Binding-site contacts:
Ligand atom S contacts residue ASN117 of chain 3.A at 3.7 Å.
Ligand atom O1 contacts residue ASN117 of chain 3.A at 2.9 Å (h-bond).
Ligand atom O1 contacts residue HIS88 of chain 3.A at 3.6 Å.
Ligand atom C2 contacts residue SER35 of chain 3.A at 4.0 Å.
Ligand atom C10 contacts residue TYR202 of chain 3.A at 4.0 Å (hydrophobic).
Ligand atom C4 contacts residue TYR202 of chain 3.A at 3.2 Å (hydrophobic).
Ligand atom O2 contacts residue LEU118 of chain 3.A at 2.7 Å (h-bond).
Ligand atom C8 contacts residue LEU118 of chain 3.A at 3.4 Å (hydrophobic).
Ligand atom O2 contacts residue SER222 of chain 3.A at 4.0 Å.
Ligand atom C7 contacts residue PHE161 of chain 1.A at 3.8 Å (hydrophobic).
Ligand atom O contacts residue SER35 of chain 3.A at 2.4 Å (h-bond).
Ligand atom C3 contacts residue HIS259 of chain 3.A at 3.6 Å.
Ligand atom C11 contacts residue TYR202 of chain 3.A at 3.8 Å (hydrophobic).
Ligand atom O2 contacts residue MET221 of chain 3.A at 3.6 Å.
Ligand atom C10 contacts residue VAL262 of chain 3.A at 4.0 Å (hydrophobic).
Ligand atom C10 contacts residue ALA119 of chain 3.A at 4.0 Å (hydrophobic).
Ligand atom C11 contacts residue GLY120 of chain 3.A at 3.7 Å.
Ligand atom C12 contacts residue GLU203 of chain 3.A at 3.9 Å.
Ligand atom C12 contacts residue TYR202 of chain 3.A at 3.9 Å (hydrophobic).
Ligand atom C12 contacts residue ALA119 of chain 3.A at 4.0 Å (hydrophobic).
Ligand atom C3 contacts residue LEU263 of chain 3.A at 3.9 Å (hydrophobic).
Ligand atom C3 contacts residue VAL262 of chain 3.A at 3.8 Å (hydrophobic).
Ligand atom C5 contacts residue TYR202 of chain 3.A at 3.8 Å (hydrophobic).
Ligand atom C5 contacts residue PHE161 of chain 1.A at 3.7 Å (hydrophobic).
Ligand atom C3 contacts residue PHE161 of chain 1.A at 3.9 Å (hydrophobic).
Ligand atom C contacts residue ASN117 of chain 3.A at 3.7 Å.
Ligand atom C contacts residue SER35 of chain 3.A at 3.6 Å.
Ligand atom C12 contacts residue GLY120 of chain 3.A at 3.6 Å.
Ligand atom C4 contacts residue PHE161 of chain 1.A at 3.6 Å (hydrophobic).
Ligand atom C10 contacts residue ALA244 of chain 3.A at 4.0 Å (hydrophobic).
Ligand atom S contacts residue LEU118 of chain 3.A at 3.3 Å (h-bond).
Ligand atom O2 contacts residue ASN117 of chain 3.A at 2.8 Å (h-bond).
Ligand atom C1 contacts residue PHE161 of chain 1.A at 3.9 Å (hydrophobic).
Ligand atom C9 contacts residue ALA119 of chain 3.A at 3.9 Å (hydrophobic).
Ligand atom C6 contacts residue PHE161 of chain 1.A at 3.7 Å (hydrophobic).
Ligand atom C7 contacts residue MET221 of chain 3.A at 3.9 Å (hydrophobic).
Ligand atom C2 contacts residue PHE161 of chain 1.A at 4.0 Å (hydrophobic).
Ligand atom C8 contacts residue ALA119 of chain 3.A at 4.0 Å (hydrophobic).
Ligand atom C9 contacts residue LEU118 of chain 3.A at 3.7 Å (hydrophobic).
Ligand atom C11 contacts residue ALA119 of chain 3.A at 3.8 Å (hydrophobic).

Sequence of chain 3.A:
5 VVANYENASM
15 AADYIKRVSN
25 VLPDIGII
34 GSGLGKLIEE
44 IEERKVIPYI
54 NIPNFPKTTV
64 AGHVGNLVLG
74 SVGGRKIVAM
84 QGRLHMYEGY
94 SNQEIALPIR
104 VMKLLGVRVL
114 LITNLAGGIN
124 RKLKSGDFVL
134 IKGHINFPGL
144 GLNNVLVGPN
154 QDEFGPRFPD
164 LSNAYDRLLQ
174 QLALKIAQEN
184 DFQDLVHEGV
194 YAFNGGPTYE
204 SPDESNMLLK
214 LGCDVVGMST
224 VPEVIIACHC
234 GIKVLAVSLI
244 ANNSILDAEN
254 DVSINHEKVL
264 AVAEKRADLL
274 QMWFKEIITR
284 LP

Sequence of chain 1.A:
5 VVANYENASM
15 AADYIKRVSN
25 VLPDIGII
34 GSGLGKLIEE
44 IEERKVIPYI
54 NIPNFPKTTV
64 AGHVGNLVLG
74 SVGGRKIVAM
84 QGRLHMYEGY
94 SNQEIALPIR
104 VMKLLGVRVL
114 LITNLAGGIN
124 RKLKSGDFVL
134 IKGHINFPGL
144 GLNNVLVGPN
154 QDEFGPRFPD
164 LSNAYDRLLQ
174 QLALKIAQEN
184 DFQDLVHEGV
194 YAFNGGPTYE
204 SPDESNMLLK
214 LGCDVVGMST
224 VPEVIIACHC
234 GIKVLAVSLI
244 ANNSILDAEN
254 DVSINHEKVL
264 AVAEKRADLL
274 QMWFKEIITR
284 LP

This protein binds this small molecule.
Small molecule (SMILES): O=C(O)c1ccccc1CS(=O)c1ccccc1